Sequence of chain 3.A:
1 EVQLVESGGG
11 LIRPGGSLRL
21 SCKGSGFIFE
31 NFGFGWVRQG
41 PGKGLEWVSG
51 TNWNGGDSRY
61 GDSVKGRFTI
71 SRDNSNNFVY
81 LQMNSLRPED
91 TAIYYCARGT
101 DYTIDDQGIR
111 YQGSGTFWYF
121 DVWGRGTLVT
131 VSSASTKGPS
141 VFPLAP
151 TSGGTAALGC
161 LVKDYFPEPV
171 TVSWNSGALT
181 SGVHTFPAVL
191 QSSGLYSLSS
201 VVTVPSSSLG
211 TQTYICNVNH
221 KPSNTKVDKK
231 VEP

Sequence of chain 3.B:
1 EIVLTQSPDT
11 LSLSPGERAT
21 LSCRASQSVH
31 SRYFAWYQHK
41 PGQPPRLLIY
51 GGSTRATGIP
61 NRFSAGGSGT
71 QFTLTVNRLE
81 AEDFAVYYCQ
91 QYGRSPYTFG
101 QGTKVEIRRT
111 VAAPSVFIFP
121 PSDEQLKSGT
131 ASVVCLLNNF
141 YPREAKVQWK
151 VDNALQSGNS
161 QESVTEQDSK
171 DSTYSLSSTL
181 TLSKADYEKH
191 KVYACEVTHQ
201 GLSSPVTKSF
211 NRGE

Binding-site contacts:
Ligand atom C4 contacts residue TRP118 of chain 3.A at 3.8 Å (hydrophobic).
Ligand atom O4 contacts residue ARG59 of chain 3.A at 3.8 Å.
Ligand atom O3 contacts residue TRP118 of chain 3.A at 2.9 Å (h-bond).
Ligand atom O6 contacts residue ASP106 of chain 3.A at 4.2 Å.
Ligand atom C1 contacts residue HIS30 of chain 3.B at 3.9 Å.
Ligand atom C3 contacts residue GLY93 of chain 3.B at 4.3 Å.
Ligand atom C2 contacts residue HIS30 of chain 3.B at 3.7 Å.
Ligand atom C5 contacts residue HIS30 of chain 3.B at 4.2 Å.
Ligand atom O5 contacts residue GLN107 of chain 3.A at 4.2 Å.
Ligand atom O4 contacts residue TYR97 of chain 3.B at 3.5 Å (h-bond).
Ligand atom O6 contacts residue HIS30 of chain 3.B at 3.3 Å (h-bond).
Ligand atom C6 contacts residue ASP106 of chain 3.A at 4.2 Å.
Ligand atom C2 contacts residue TYR92 of chain 3.B at 3.4 Å (hydrophobic).
Ligand atom O3 contacts residue TYR97 of chain 3.B at 2.2 Å (h-bond).
Ligand atom C3 contacts residue TYR33 of chain 3.B at 4.2 Å (hydrophobic).
Ligand atom O6 contacts residue ILE104 of chain 3.A at 3.7 Å.
Ligand atom C3 contacts residue TYR92 of chain 3.B at 3.8 Å (hydrophobic).
Ligand atom O4 contacts residue TRP118 of chain 3.A at 4.0 Å.
Ligand atom C6 contacts residue HIS30 of chain 3.B at 4.3 Å.
Ligand atom C1 contacts residue TYR33 of chain 3.B at 4.2 Å (hydrophobic).
Ligand atom C4 contacts residue TYR97 of chain 3.B at 4.0 Å (hydrophobic).
Ligand atom C6 contacts residue ASP106 of chain 3.A at 4.4 Å.
Ligand atom C3 contacts residue GLY93 of chain 3.B at 4.2 Å.
Ligand atom C1 contacts residue GLY93 of chain 3.B at 4.3 Å.
Ligand atom O4 contacts residue GLY93 of chain 3.B at 3.1 Å (h-bond).
Ligand atom O2 contacts residue TYR92 of chain 3.B at 3.3 Å (h-bond).
Ligand atom C3 contacts residue TYR97 of chain 3.B at 3.4 Å (hydrophobic).
Ligand atom O2 contacts residue HIS30 of chain 3.B at 3.1 Å (h-bond).
Ligand atom C4 contacts residue GLY93 of chain 3.B at 4.0 Å.
Ligand atom O3 contacts residue GLY93 of chain 3.B at 3.4 Å (h-bond).
Ligand atom C2 contacts residue TRP118 of chain 3.A at 4.2 Å (hydrophobic).
Ligand atom C6 contacts residue ILE104 of chain 3.A at 4.3 Å (hydrophobic).
Ligand atom O6 contacts residue TYR33 of chain 3.B at 3.3 Å (h-bond).
Ligand atom C2 contacts residue GLY93 of chain 3.B at 3.9 Å.
Ligand atom O6 contacts residue ASP106 of chain 3.A at 4.1 Å.
Ligand atom C3 contacts residue TRP118 of chain 3.A at 3.7 Å (hydrophobic).
Ligand atom C6 contacts residue TYR33 of chain 3.B at 3.5 Å (hydrophobic).
Ligand atom O2 contacts residue ASP106 of chain 3.A at 4.1 Å.
Ligand atom O2 contacts residue TRP118 of chain 3.A at 3.2 Å.
Ligand atom O3 contacts residue TYR92 of chain 3.B at 3.4 Å (h-bond).

The protein below binds the small molecule below.
Small molecule (SMILES): CC(=O)N[C@H]1[C@H](O[C@H]2[C@H](O)[C@@H](NC(C)=O)CO[C@@H]2CO)O[C@H](CO)[C@@H](O[C@@H]2O[C@H](CO[C@H]3O[C@H](CO)[C@@H](O)[C@H](O)[C@@H]3O)[C@@H](O)[C@H](O[C@H]3O[C@H](CO)[C@@H](O)[C@H](O)[C@@H]3O)[C@@H]2O)[C@@H]1O